The small molecule below binds the protein below.
Small molecule (SMILES): COc1cccc(-c2cccc3c2O[C@H](CNC(=O)c2ccc(OCCN(C)C)cc2)CO3)n1

Sequence of chain 1.F:
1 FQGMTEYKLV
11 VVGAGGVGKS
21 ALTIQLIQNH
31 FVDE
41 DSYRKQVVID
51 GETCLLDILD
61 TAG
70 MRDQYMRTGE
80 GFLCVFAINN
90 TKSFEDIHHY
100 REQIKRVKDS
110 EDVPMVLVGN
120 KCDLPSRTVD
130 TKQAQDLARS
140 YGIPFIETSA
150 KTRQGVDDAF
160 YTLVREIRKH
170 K

Binding-site contacts:
Ligand atom C20 contacts residue LYS8 of chain 1.F at 4.0 Å.
Ligand atom C18 contacts residue ILE58 of chain 1.F at 4.0 Å (hydrophobic).
Ligand atom C19 contacts residue ASP57 of chain 1.F at 3.7 Å.
Ligand atom C2 contacts residue VAL10 of chain 1.F at 3.5 Å (hydrophobic).
Ligand atom C3 contacts residue THR77 of chain 1.F at 3.1 Å.
Ligand atom O22 contacts residue ASP57 of chain 1.F at 3.9 Å.
Ligand atom C16 contacts residue ASP57 of chain 1.F at 3.6 Å.
Ligand atom C18 contacts residue SER42 of chain 1.F at 3.4 Å.
Ligand atom C6 contacts residue LEU59 of chain 1.F at 3.9 Å (hydrophobic).
Ligand atom C3 contacts residue VAL10 of chain 1.F at 3.7 Å (hydrophobic).
Ligand atom C9 contacts residue THR77 of chain 1.F at 4.0 Å.
Ligand atom O22 contacts residue ARG44 of chain 1.F at 3.9 Å.
Ligand atom C17 contacts residue ILE58 of chain 1.F at 3.7 Å (hydrophobic).
Ligand atom O7 contacts residue TYR74 of chain 1.F at 3.5 Å.
Ligand atom C1 contacts residue LEU59 of chain 1.F at 3.8 Å (hydrophobic).
Ligand atom N21 contacts residue ASP57 of chain 1.F at 3.7 Å.
Ligand atom C2 contacts residue LEU9 of chain 1.F at 4.0 Å (hydrophobic).
Ligand atom C1 contacts residue LEU9 of chain 1.F at 4.0 Å (hydrophobic).
Ligand atom C18 contacts residue TYR43 of chain 1.F at 3.5 Å (hydrophobic).
Ligand atom C17 contacts residue ASP57 of chain 1.F at 3.6 Å.
Ligand atom C8 contacts residue THR77 of chain 1.F at 3.5 Å.
Ligand atom C2 contacts residue LYS8 of chain 1.F at 3.7 Å.
Ligand atom C4 contacts residue LEU59 of chain 1.F at 3.9 Å (hydrophobic).
Ligand atom C17 contacts residue SER42 of chain 1.F at 3.6 Å.
Ligand atom C2 contacts residue GLY78 of chain 1.F at 4.1 Å.
Ligand atom C23 contacts residue ARG44 of chain 1.F at 3.7 Å.
Ligand atom C20 contacts residue ASP57 of chain 1.F at 3.7 Å.
Ligand atom C6 contacts residue THR77 of chain 1.F at 3.0 Å.
Ligand atom C5 contacts residue THR77 of chain 1.F at 4.0 Å.
Ligand atom N21 contacts residue LYS8 of chain 1.F at 3.5 Å (salt-bridge).
Ligand atom C3 contacts residue TYR74 of chain 1.F at 3.6 Å (hydrophobic).
Ligand atom C3 contacts residue LEU59 of chain 1.F at 4.1 Å (hydrophobic).
Ligand atom O22 contacts residue LYS8 of chain 1.F at 3.5 Å (salt-bridge).
Ligand atom C2 contacts residue LEU59 of chain 1.F at 3.9 Å (hydrophobic).
Ligand atom O7 contacts residue LEU59 of chain 1.F at 4.0 Å.
Ligand atom C18 contacts residue ASP57 of chain 1.F at 3.6 Å.
Ligand atom C1 contacts residue LYS8 of chain 1.F at 3.7 Å.
Ligand atom O7 contacts residue THR77 of chain 1.F at 2.7 Å (h-bond).
Ligand atom C1 contacts residue ASP57 of chain 1.F at 3.7 Å.
Ligand atom C3 contacts residue GLY78 of chain 1.F at 4.0 Å.